Sequence of chain 1.B:
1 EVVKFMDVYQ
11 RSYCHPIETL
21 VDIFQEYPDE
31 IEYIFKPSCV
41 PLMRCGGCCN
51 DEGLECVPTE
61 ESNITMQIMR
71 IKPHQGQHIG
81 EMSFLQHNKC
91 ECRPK

Sequence of chain 1.C:
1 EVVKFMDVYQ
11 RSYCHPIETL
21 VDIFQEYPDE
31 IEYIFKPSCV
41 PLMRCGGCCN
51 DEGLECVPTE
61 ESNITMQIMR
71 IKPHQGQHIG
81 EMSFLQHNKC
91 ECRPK

Binding-site contacts:
Ligand atom N contacts residue TYR13 of chain 1.C at 3.7 Å.
Ligand atom O contacts residue LEU54 of chain 1.C at 3.3 Å.
Ligand atom CB contacts residue NH21 of chain 1.D at 3.2 Å.
Ligand atom C contacts residue NH21 of chain 1.D at 1.3 Å.
Ligand atom N contacts residue NH21 of chain 1.D at 3.6 Å.
Ligand atom NE1 contacts residue ASN50 of chain 1.C at 3.5 Å (h-bond).
Ligand atom CE1 contacts residue PHE5 of chain 1.C at 3.7 Å (hydrophobic).
Ligand atom CA contacts residue TYR9 of chain 1.C at 3.9 Å (hydrophobic).
Ligand atom CA contacts residue TYR13 of chain 1.C at 3.6 Å (hydrophobic).
Ligand atom O contacts residue ASN50 of chain 1.C at 3.1 Å (h-bond).
Ligand atom CA contacts residue NH21 of chain 1.D at 2.4 Å.
Ligand atom O contacts residue NH21 of chain 1.D at 2.2 Å (h-bond).
Ligand atom CE2 contacts residue ASN50 of chain 1.C at 3.8 Å.
Ligand atom CG contacts residue TYR9 of chain 1.C at 3.7 Å (hydrophobic).
Ligand atom CG contacts residue PHE5 of chain 1.C at 3.7 Å (hydrophobic).
Ligand atom CD1 contacts residue ASN50 of chain 1.C at 3.7 Å.
Ligand atom CA contacts residue TYR9 of chain 1.C at 3.8 Å (hydrophobic).
Ligand atom CE contacts residue TYR13 of chain 1.C at 3.6 Å (hydrophobic).
Ligand atom CD1 contacts residue PHE5 of chain 1.C at 3.6 Å (hydrophobic).
Ligand atom CD2 contacts residue MET69 of chain 1.B at 3.8 Å (hydrophobic).
Ligand atom C contacts residue TYR13 of chain 1.C at 3.6 Å (hydrophobic).
Ligand atom CZ contacts residue TYR9 of chain 1.C at 3.5 Å (hydrophobic).
Ligand atom CZ contacts residue PHE5 of chain 1.C at 3.8 Å (hydrophobic).
Ligand atom OE1 contacts residue MPD1 of chain 1.E at 3.5 Å.
Ligand atom CD1 contacts residue ASN50 of chain 1.C at 3.3 Å.
Ligand atom O contacts residue TYR13 of chain 1.C at 3.5 Å (h-bond).
Ligand atom CD2 contacts residue PHE5 of chain 1.C at 3.7 Å (hydrophobic).
Ligand atom CE2 contacts residue PHE5 of chain 1.C at 3.6 Å (hydrophobic).
Ligand atom C contacts residue TYR13 of chain 1.C at 3.4 Å (hydrophobic).
Ligand atom N contacts residue TYR13 of chain 1.C at 3.5 Å (h-bond).
Ligand atom O contacts residue TYR13 of chain 1.C at 3.9 Å.
Ligand atom N contacts residue TYR9 of chain 1.C at 3.0 Å (h-bond).
Ligand atom NE2 contacts residue LEU54 of chain 1.C at 3.8 Å.
Ligand atom CB contacts residue CYS92 of chain 1.C at 3.7 Å (hydrophobic).
Ligand atom O contacts residue MPD1 of chain 1.E at 3.6 Å.
Ligand atom CB contacts residue TYR9 of chain 1.C at 3.5 Å (hydrophobic).
Ligand atom CZ3 contacts residue PHE5 of chain 1.C at 3.8 Å (hydrophobic).
Ligand atom CD2 contacts residue LEU54 of chain 1.C at 3.5 Å (hydrophobic).
Ligand atom O contacts residue TYR9 of chain 1.C at 3.7 Å.
Ligand atom O contacts residue ASN50 of chain 1.C at 3.0 Å (h-bond).

This small molecule binds to this protein.
Small molecule (SMILES): CCCC[C@@H]1NC(=O)[C@H](C(C)C)NC(=O)[C@H](Cc2c[nH]cn2)NC(=O)[C@H]([C@@H](C)CC)NC(=O)[C@H](CC(=O)O)NC(=O)[C@@H](N)CSSC[C@@H]2NC(=O)[C@H](CC(=O)NCCCC[C@@H](C=O)NC(=O)[C@H](CCC(=O)O)NC(=O)[C@H](Cc3ccccc3)NC2=O)NC(=O)[C@H](Cc2c[nH]c3ccccc23)NC(=O)[C@H](CCC(=O)O)NC(=O)[C@H](Cc2c[nH]c3ccccc23)NC1=O